Sequence of chain 1.A:
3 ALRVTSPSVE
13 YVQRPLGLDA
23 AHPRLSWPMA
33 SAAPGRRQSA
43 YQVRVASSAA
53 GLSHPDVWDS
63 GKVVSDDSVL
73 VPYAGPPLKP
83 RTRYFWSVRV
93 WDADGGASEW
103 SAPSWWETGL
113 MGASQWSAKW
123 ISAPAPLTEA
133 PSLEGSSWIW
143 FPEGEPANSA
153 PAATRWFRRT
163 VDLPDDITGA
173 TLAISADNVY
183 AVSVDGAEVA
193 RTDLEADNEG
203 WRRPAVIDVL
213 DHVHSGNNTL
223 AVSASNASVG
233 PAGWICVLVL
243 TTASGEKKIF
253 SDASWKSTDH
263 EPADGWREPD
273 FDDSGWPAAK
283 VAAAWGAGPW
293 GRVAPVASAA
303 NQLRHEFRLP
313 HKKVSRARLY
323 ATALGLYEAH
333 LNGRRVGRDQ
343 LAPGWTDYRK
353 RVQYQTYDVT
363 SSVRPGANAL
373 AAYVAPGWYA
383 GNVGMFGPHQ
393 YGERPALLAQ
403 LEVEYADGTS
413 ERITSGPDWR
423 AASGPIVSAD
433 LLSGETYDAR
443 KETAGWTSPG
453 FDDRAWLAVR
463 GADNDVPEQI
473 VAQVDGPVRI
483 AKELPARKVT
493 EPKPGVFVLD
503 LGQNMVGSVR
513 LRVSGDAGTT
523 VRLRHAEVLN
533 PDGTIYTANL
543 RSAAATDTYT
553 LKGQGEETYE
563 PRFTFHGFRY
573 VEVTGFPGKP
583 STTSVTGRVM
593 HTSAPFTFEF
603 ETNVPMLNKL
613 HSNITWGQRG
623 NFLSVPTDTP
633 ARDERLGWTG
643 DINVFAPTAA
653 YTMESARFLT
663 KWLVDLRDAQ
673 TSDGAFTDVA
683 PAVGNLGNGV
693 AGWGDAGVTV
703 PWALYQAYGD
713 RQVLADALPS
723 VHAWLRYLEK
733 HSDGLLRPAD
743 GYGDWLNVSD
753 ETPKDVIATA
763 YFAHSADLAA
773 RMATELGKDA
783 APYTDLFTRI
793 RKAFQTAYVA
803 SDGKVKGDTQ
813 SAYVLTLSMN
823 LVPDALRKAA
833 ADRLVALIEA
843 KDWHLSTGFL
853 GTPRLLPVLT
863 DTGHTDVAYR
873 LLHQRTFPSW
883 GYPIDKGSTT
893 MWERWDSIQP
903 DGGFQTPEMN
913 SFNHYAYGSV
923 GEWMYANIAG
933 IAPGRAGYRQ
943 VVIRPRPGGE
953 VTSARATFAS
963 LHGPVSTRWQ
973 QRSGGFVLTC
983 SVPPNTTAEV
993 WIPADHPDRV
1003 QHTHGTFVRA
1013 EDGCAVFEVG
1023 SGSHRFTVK

Binding-site contacts:
Ligand atom C3 contacts residue GLN392 of chain 1.A at 4.3 Å.
Ligand atom O1 contacts residue GLN392 of chain 1.A at 4.1 Å.
Ligand atom C4 contacts residue ALA684 of chain 1.A at 4.2 Å (hydrophobic).
Ligand atom C1 contacts residue ARG351 of chain 1.A at 3.4 Å.
Ligand atom O4 contacts residue GLY686 of chain 1.A at 3.2 Å (h-bond).
Ligand atom O4 contacts residue VAL685 of chain 1.A at 3.4 Å.
Ligand atom O3 contacts residue VAL685 of chain 1.A at 4.2 Å.
Ligand atom C6 contacts residue ARG351 of chain 1.A at 3.6 Å.
Ligand atom C5 contacts residue ARG351 of chain 1.A at 4.2 Å.
Ligand atom C6 contacts residue TYR393 of chain 1.A at 3.6 Å (hydrophobic).
Ligand atom C3 contacts residue ASN687 of chain 1.A at 4.5 Å.
Ligand atom C2 contacts residue ASN687 of chain 1.A at 4.5 Å.
Ligand atom C6 contacts residue VAL685 of chain 1.A at 3.9 Å (hydrophobic).
Ligand atom O2 contacts residue ASN687 of chain 1.A at 4.1 Å.
Ligand atom O1 contacts residue ARG351 of chain 1.A at 4.5 Å.
Ligand atom C4 contacts residue GLN392 of chain 1.A at 3.7 Å.
Ligand atom O5 contacts residue GLN392 of chain 1.A at 4.0 Å.
Ligand atom C4 contacts residue VAL685 of chain 1.A at 3.9 Å (hydrophobic).
Ligand atom C6 contacts residue ALA684 of chain 1.A at 4.1 Å (hydrophobic).
Ligand atom O2 contacts residue ARG351 of chain 1.A at 4.0 Å.
Ligand atom C4 contacts residue GLY686 of chain 1.A at 4.0 Å.
Ligand atom O5 contacts residue ARG351 of chain 1.A at 2.9 Å (salt-bridge).
Ligand atom O4 contacts residue GLN392 of chain 1.A at 2.6 Å (h-bond).
Ligand atom C5 contacts residue GLN392 of chain 1.A at 3.5 Å.
Ligand atom O3 contacts residue ASN687 of chain 1.A at 3.4 Å (h-bond).
Ligand atom C6 contacts residue GLN392 of chain 1.A at 3.5 Å.
Ligand atom C3 contacts residue GLY686 of chain 1.A at 4.2 Å.
Ligand atom C2 contacts residue ARG351 of chain 1.A at 4.4 Å.
Ligand atom O3 contacts residue GLY686 of chain 1.A at 3.4 Å (h-bond).

The small molecule below binds the protein below.
Small molecule (SMILES): C[C@@H]1O[C@@H](O)[C@H](O)[C@H](O)[C@H]1O